This small molecule binds to this protein.
Small molecule (SMILES): CC1(C)CC=C(c2ccccc2)c2cc(/C=C/c3ccc(C(=O)O)cc3Cl)ccc21

Binding-site contacts:
Ligand atom CL contacts residue PHE132 of chain 1.A at 3.6 Å.
Ligand atom CBC contacts residue PHE148 of chain 1.A at 3.5 Å (hydrophobic).
Ligand atom CAZ contacts residue PHE132 of chain 1.A at 3.9 Å (hydrophobic).
Ligand atom CAX contacts residue PHE132 of chain 1.A at 3.7 Å (hydrophobic).
Ligand atom CAR contacts residue LEU77 of chain 1.A at 3.8 Å (hydrophobic).
Ligand atom CAB contacts residue PHE148 of chain 1.A at 3.8 Å (hydrophobic).
Ligand atom CL contacts residue PHE74 of chain 1.A at 3.3 Å.
Ligand atom CAN contacts residue LEU112 of chain 1.A at 3.8 Å (hydrophobic).
Ligand atom CAL contacts residue ILE116 of chain 1.A at 3.9 Å (hydrophobic).
Ligand atom OAC contacts residue PHE45 of chain 1.A at 3.1 Å.
Ligand atom CAP contacts residue ILE119 of chain 1.A at 3.7 Å (hydrophobic).
Ligand atom CBA contacts residue LEU115 of chain 1.A at 3.9 Å (hydrophobic).
Ligand atom CAP contacts residue LEU115 of chain 1.A at 3.5 Å (hydrophobic).
Ligand atom CAJ contacts residue TRP71 of chain 1.A at 3.9 Å (hydrophobic).
Ligand atom CAA contacts residue LEU112 of chain 1.A at 3.7 Å (hydrophobic).
Ligand atom OAD contacts residue SER133 of chain 1.A at 2.8 Å (h-bond).
Ligand atom CAA contacts residue GLY237 of chain 1.A at 3.4 Å.
Ligand atom CBB contacts residue PHE148 of chain 1.A at 3.9 Å (hydrophobic).
Ligand atom CAX contacts residue ALA78 of chain 1.A at 3.9 Å (hydrophobic).
Ligand atom CL contacts residue ALA78 of chain 1.A at 3.3 Å.
Ligand atom CL contacts residue LEU77 of chain 1.A at 4.0 Å.
Ligand atom CAI contacts residue ILE256 of chain 1.A at 3.6 Å (hydrophobic).
Ligand atom CAM contacts residue PHE74 of chain 1.A at 3.6 Å (hydrophobic).
Ligand atom CBB contacts residue PHE74 of chain 1.A at 4.0 Å (hydrophobic).
Ligand atom CAZ contacts residue CYS81 of chain 1.A at 3.9 Å (hydrophobic).
Ligand atom CAQ contacts residue ILE116 of chain 1.A at 3.8 Å (hydrophobic).
Ligand atom CAW contacts residue PHE148 of chain 1.A at 3.9 Å (hydrophobic).
Ligand atom CAT contacts residue PHE148 of chain 1.A at 4.0 Å (hydrophobic).
Ligand atom CAR contacts residue PHE132 of chain 1.A at 3.3 Å (hydrophobic).
Ligand atom CAS contacts residue PHE148 of chain 1.A at 4.0 Å (hydrophobic).
Ligand atom CAU contacts residue SER133 of chain 1.A at 3.3 Å.
Ligand atom OAC contacts residue ARG122 of chain 1.A at 3.4 Å (salt-bridge).
Ligand atom OAC contacts residue SER133 of chain 1.A at 2.5 Å (h-bond).
Ligand atom OAD contacts residue PHE132 of chain 1.A at 3.6 Å.
Ligand atom CAF contacts residue LEU115 of chain 1.A at 3.6 Å (hydrophobic).
Ligand atom CAQ contacts residue PHE148 of chain 1.A at 3.4 Å (hydrophobic).
Ligand atom CAO contacts residue CYS81 of chain 1.A at 3.7 Å (hydrophobic).
Ligand atom CAS contacts residue PHE74 of chain 1.A at 3.6 Å (hydrophobic).
Ligand atom OAC contacts residue CYS81 of chain 1.A at 3.9 Å.
Ligand atom CAL contacts residue PHE148 of chain 1.A at 3.5 Å (hydrophobic).

Sequence of chain 1.A:
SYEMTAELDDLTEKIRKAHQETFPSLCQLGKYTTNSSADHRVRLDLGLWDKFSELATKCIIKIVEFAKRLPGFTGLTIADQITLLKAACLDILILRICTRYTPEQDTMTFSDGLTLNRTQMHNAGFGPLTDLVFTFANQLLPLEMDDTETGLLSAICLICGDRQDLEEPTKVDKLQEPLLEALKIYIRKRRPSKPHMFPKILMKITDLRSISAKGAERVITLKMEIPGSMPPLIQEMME